This protein binds this small molecule.
Small molecule (SMILES): CNc1nc2c(cc(C(=O)N(C3CC3)C3CC3)n2C[C@H](O)CO)c2c1ncn2C

Binding-site contacts:
Ligand atom C12 contacts residue LEU166 of chain 1.B at 3.7 Å (hydrophobic).
Ligand atom C17 contacts residue LEU166 of chain 1.B at 3.8 Å (hydrophobic).
Ligand atom N8 contacts residue GLU113 of chain 1.B at 3.8 Å.
Ligand atom N15 contacts residue LEU115 of chain 1.B at 2.7 Å (h-bond).
Ligand atom O20 contacts residue VAL46 of chain 1.B at 3.5 Å.
Ligand atom N11 contacts residue LEU166 of chain 1.B at 3.4 Å.
Ligand atom C29 contacts residue ASP177 of chain 1.B at 3.4 Å.
Ligand atom C17 contacts residue GLY176 of chain 1.B at 3.8 Å.
Ligand atom C9 contacts residue VAL46 of chain 1.B at 3.7 Å (hydrophobic).
Ligand atom C18 contacts residue TYR114 of chain 1.B at 3.7 Å (hydrophobic).
Ligand atom C7 contacts residue LEU166 of chain 1.B at 3.5 Å (hydrophobic).
Ligand atom N15 contacts residue TYR114 of chain 1.B at 3.6 Å.
Ligand atom C10 contacts residue LEU115 of chain 1.B at 3.7 Å (hydrophobic).
Ligand atom C27 contacts residue ASP177 of chain 1.B at 3.2 Å.
Ligand atom C18 contacts residue LEU115 of chain 1.B at 3.3 Å (hydrophobic).
Ligand atom C12 contacts residue ALA63 of chain 1.B at 3.5 Å (hydrophobic).
Ligand atom O20 contacts residue GLY39 of chain 1.B at 3.2 Å.
Ligand atom N3 contacts residue LEU38 of chain 1.B at 3.9 Å.
Ligand atom N8 contacts residue TYR114 of chain 1.B at 3.7 Å.
Ligand atom C18 contacts residue GLY118 of chain 1.B at 3.6 Å.
Ligand atom C27 contacts residue GLY176 of chain 1.B at 3.4 Å.
Ligand atom C17 contacts residue ALA63 of chain 1.B at 3.8 Å (hydrophobic).
Ligand atom C26 contacts residue ASN164 of chain 1.B at 3.1 Å.
Ligand atom C10 contacts residue LEU38 of chain 1.B at 3.9 Å (hydrophobic).
Ligand atom C6 contacts residue LEU166 of chain 1.B at 3.9 Å (hydrophobic).
Ligand atom C28 contacts residue LYS40 of chain 1.B at 3.7 Å.
Ligand atom N8 contacts residue LEU115 of chain 1.B at 2.9 Å (h-bond).
Ligand atom C21 contacts residue LEU166 of chain 1.B at 3.8 Å (hydrophobic).
Ligand atom C21 contacts residue SER119 of chain 1.B at 3.6 Å.
Ligand atom N4 contacts residue LEU38 of chain 1.B at 3.8 Å.
Ligand atom C26 contacts residue ASP177 of chain 1.B at 3.5 Å.
Ligand atom C28 contacts residue GLY41 of chain 1.B at 3.7 Å.
Ligand atom C13 contacts residue VAL46 of chain 1.B at 3.8 Å (hydrophobic).
Ligand atom C17 contacts residue MET112 of chain 1.B at 3.7 Å (hydrophobic).
Ligand atom C14 contacts residue LEU38 of chain 1.B at 3.3 Å (hydrophobic).
Ligand atom N11 contacts residue ALA63 of chain 1.B at 3.6 Å.
Ligand atom C12 contacts residue LEU115 of chain 1.B at 3.6 Å (hydrophobic).
Ligand atom C12 contacts residue GLU113 of chain 1.B at 3.0 Å.
Ligand atom O22 contacts residue SER119 of chain 1.B at 3.6 Å (h-bond).
Ligand atom O22 contacts residue GLY118 of chain 1.B at 3.2 Å.

Sequence of chain 1.B:
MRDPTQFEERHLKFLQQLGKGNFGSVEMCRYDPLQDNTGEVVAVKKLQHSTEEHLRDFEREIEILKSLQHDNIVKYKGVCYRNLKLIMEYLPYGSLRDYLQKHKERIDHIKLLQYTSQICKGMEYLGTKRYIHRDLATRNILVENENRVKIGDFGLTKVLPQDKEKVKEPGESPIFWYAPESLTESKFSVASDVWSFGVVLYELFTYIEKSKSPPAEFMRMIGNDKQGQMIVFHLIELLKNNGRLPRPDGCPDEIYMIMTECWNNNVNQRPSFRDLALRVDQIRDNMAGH